Sequence of chain 1.A:
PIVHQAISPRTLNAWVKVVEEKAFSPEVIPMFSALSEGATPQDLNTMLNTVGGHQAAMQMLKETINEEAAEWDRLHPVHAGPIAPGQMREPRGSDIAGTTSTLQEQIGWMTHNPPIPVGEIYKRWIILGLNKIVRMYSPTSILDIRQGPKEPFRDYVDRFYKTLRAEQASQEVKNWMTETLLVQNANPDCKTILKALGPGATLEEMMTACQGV

Sequence of chain 6.A:
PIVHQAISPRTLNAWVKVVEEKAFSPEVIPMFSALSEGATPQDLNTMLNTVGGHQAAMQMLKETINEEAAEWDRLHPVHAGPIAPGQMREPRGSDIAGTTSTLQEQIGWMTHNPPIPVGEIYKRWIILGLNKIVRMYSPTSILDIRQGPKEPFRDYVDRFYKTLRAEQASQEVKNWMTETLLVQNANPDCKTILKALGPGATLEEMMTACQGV

The protein below binds the small molecule below.
Small molecule (SMILES): Cc1[nH]c2ccccc2c1CC(=O)N[C@@H](Cc1ccccc1)C(=O)N(C)c1ccccc1

Binding-site contacts:
Ligand atom C28 contacts residue ARG173 of chain 1.A at 3.4 Å.
Ligand atom C16 contacts residue ASN53 of chain 6.A at 3.8 Å.
Ligand atom N3 contacts residue ARG173 of chain 1.A at 3.3 Å.
Ligand atom C32 contacts residue GLN63 of chain 6.A at 3.2 Å.
Ligand atom N3 contacts residue GLN63 of chain 6.A at 3.1 Å (h-bond).
Ligand atom C2 contacts residue LYS70 of chain 6.A at 3.8 Å.
Ligand atom C25 contacts residue ASN57 of chain 6.A at 3.3 Å.
Ligand atom C2 contacts residue GLN63 of chain 6.A at 3.5 Å.
Ligand atom N3 contacts residue LYS70 of chain 6.A at 3.7 Å.
Ligand atom C1 contacts residue LYS70 of chain 6.A at 3.5 Å.
Ligand atom C23 contacts residue ASN57 of chain 6.A at 3.5 Å.
Ligand atom C8 contacts residue LEU56 of chain 6.A at 3.6 Å (hydrophobic).
Ligand atom N4 contacts residue ASN57 of chain 6.A at 2.8 Å (h-bond).
Ligand atom C17 contacts residue THR107 of chain 6.A at 3.7 Å.
Ligand atom C22 contacts residue ALA105 of chain 6.A at 3.5 Å (hydrophobic).
Ligand atom C22 contacts residue ASN53 of chain 6.A at 3.5 Å.
Ligand atom C21 contacts residue TYR130 of chain 6.A at 3.5 Å (hydrophobic).
Ligand atom C30 contacts residue LYS182 of chain 1.A at 3.7 Å.
Ligand atom C5 contacts residue ASN57 of chain 6.A at 3.8 Å.
Ligand atom C32 contacts residue ARG173 of chain 1.A at 3.3 Å.
Ligand atom C9 contacts residue LEU56 of chain 6.A at 3.7 Å (hydrophobic).
Ligand atom C26 contacts residue LYS70 of chain 6.A at 3.4 Å.
Ligand atom C27 contacts residue ARG173 of chain 1.A at 3.5 Å.
Ligand atom O24 contacts residue LYS70 of chain 6.A at 3.3 Å.
Ligand atom C12 contacts residue LEU56 of chain 6.A at 3.7 Å (hydrophobic).
Ligand atom C29 contacts residue ARG173 of chain 1.A at 3.8 Å.
Ligand atom C6 contacts residue ASN57 of chain 6.A at 3.7 Å.
Ligand atom C22 contacts residue TYR130 of chain 6.A at 3.7 Å (hydrophobic).
Ligand atom O14 contacts residue ASN57 of chain 6.A at 3.3 Å (h-bond).
Ligand atom C11 contacts residue LEU56 of chain 6.A at 3.7 Å (hydrophobic).
Ligand atom C27 contacts residue LYS70 of chain 6.A at 3.5 Å.
Ligand atom C26 contacts residue ARG173 of chain 1.A at 3.8 Å.
Ligand atom C18 contacts residue THR107 of chain 6.A at 3.8 Å.
Ligand atom C6 contacts residue ASN53 of chain 6.A at 3.5 Å.
Ligand atom C8 contacts residue ASN57 of chain 6.A at 3.5 Å.
Ligand atom C16 contacts residue THR107 of chain 6.A at 3.8 Å.
Ligand atom C2 contacts residue ARG173 of chain 1.A at 3.5 Å.
Ligand atom C10 contacts residue MET66 of chain 6.A at 3.6 Å (hydrophobic).
Ligand atom C22 contacts residue THR107 of chain 6.A at 3.8 Å.
Ligand atom C10 contacts residue LEU69 of chain 6.A at 3.8 Å (hydrophobic).